Binding-site contacts:
Ligand atom O7 contacts residue ASN108 of chain 5.B at 3.3 Å (h-bond).
Ligand atom O5 contacts residue VAL226 of chain 5.B at 3.7 Å.
Ligand atom O5 contacts residue ASN215 of chain 5.B at 2.3 Å (h-bond).
Ligand atom C4 contacts residue ASN215 of chain 5.B at 4.2 Å.
Ligand atom C2 contacts residue LYS190 of chain 5.B at 4.4 Å.
Ligand atom N2 contacts residue LYS190 of chain 5.B at 3.2 Å (salt-bridge).
Ligand atom N2 contacts residue ASN215 of chain 5.B at 3.0 Å (h-bond).
Ligand atom C1 contacts residue CYS216 of chain 5.B at 4.2 Å (hydrophobic).
Ligand atom C7 contacts residue ASN215 of chain 5.B at 4.1 Å.
Ligand atom C7 contacts residue ASN108 of chain 5.B at 4.3 Å.
Ligand atom C1 contacts residue ASN215 of chain 5.B at 1.4 Å.
Ligand atom C1 contacts residue VAL226 of chain 5.B at 4.3 Å (hydrophobic).
Ligand atom C8 contacts residue LYS190 of chain 5.B at 3.5 Å.
Ligand atom C2 contacts residue ASN215 of chain 5.B at 2.5 Å.
Ligand atom C2 contacts residue ASN108 of chain 5.B at 4.5 Å.
Ligand atom O6 contacts residue SER217 of chain 5.B at 4.2 Å.
Ligand atom C3 contacts residue ASN215 of chain 5.B at 3.8 Å.
Ligand atom C8 contacts residue ALA203 of chain 5.B at 3.7 Å (hydrophobic).
Ligand atom O7 contacts residue LYS190 of chain 5.B at 4.1 Å.
Ligand atom C7 contacts residue LYS190 of chain 5.B at 3.4 Å.
Ligand atom O7 contacts residue ASN215 of chain 5.B at 4.5 Å.
Ligand atom C5 contacts residue ASN215 of chain 5.B at 3.6 Å.
Ligand atom O5 contacts residue CYS216 of chain 5.B at 4.3 Å.

This small molecule binds to this protein.
Small molecule (SMILES): CC(=O)N[C@@H]1[C@@H](O)[C@H](O)[C@@H](CO)O[C@H]1O

Sequence of chain 5.B:
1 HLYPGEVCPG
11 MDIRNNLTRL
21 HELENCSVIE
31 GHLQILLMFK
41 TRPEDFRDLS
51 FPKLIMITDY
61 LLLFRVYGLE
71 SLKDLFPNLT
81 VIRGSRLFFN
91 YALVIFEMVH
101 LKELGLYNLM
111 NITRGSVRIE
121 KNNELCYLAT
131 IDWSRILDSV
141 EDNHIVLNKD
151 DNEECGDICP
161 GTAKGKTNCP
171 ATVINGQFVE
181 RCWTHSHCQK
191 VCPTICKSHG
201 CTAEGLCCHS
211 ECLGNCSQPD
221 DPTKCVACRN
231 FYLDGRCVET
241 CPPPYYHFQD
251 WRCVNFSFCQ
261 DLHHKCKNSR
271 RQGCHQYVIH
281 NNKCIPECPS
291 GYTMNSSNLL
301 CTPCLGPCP